Binding-site contacts:
Ligand atom N06 contacts residue ALA314 of chain 1.B at 3.8 Å.
Ligand atom C16 contacts residue LYS350 of chain 1.B at 3.5 Å.
Ligand atom N06 contacts residue LEU246 of chain 1.B at 3.6 Å.
Ligand atom N10 contacts residue CYS239 of chain 1.B at 3.5 Å.
Ligand atom O20 contacts residue LYS350 of chain 1.B at 3.8 Å.
Ligand atom O20 contacts residue VAL181 of chain 1.A at 3.9 Å.
Ligand atom C15 contacts residue THR179 of chain 1.A at 3.4 Å.
Ligand atom C17 contacts residue ASN256 of chain 1.B at 3.5 Å.
Ligand atom C16 contacts residue THR179 of chain 1.A at 3.7 Å.
Ligand atom N08 contacts residue ALA248 of chain 1.B at 3.5 Å.
Ligand atom C13 contacts residue ASN256 of chain 1.B at 3.8 Å.
Ligand atom CL1 contacts residue ALA248 of chain 1.B at 3.5 Å.
Ligand atom N08 contacts residue LEU253 of chain 1.B at 3.6 Å.
Ligand atom C01 contacts residue LYS350 of chain 1.B at 3.6 Å.
Ligand atom CL1 contacts residue LEU240 of chain 1.B at 3.5 Å.
Ligand atom C09 contacts residue LEU253 of chain 1.B at 3.6 Å (hydrophobic).
Ligand atom C09 contacts residue ALA248 of chain 1.B at 3.5 Å (hydrophobic).
Ligand atom C03 contacts residue CYS239 of chain 1.B at 3.5 Å (hydrophobic).
Ligand atom C21 contacts residue LYS350 of chain 1.B at 3.6 Å.
Ligand atom C02 contacts residue ILE316 of chain 1.B at 3.7 Å (hydrophobic).
Ligand atom C21 contacts residue ASN348 of chain 1.B at 3.2 Å.
Ligand atom C16 contacts residue ASN256 of chain 1.B at 3.4 Å.
Ligand atom N12 contacts residue LEU246 of chain 1.B at 3.9 Å.
Ligand atom C17 contacts residue LYS350 of chain 1.B at 3.6 Å.
Ligand atom C19 contacts residue ALA314 of chain 1.B at 3.9 Å (hydrophobic).
Ligand atom C14 contacts residue ASN256 of chain 1.B at 3.9 Å.
Ligand atom C18 contacts residue ASN256 of chain 1.B at 3.8 Å.
Ligand atom C18 contacts residue MET257 of chain 1.B at 3.6 Å (hydrophobic).
Ligand atom C21 contacts residue VAL313 of chain 1.B at 3.2 Å (hydrophobic).
Ligand atom C13 contacts residue LYS252 of chain 1.B at 3.7 Å.
Ligand atom C15 contacts residue ASN256 of chain 1.B at 3.6 Å.
Ligand atom C05 contacts residue LEU246 of chain 1.B at 3.6 Å (hydrophobic).
Ligand atom C07 contacts residue LEU246 of chain 1.B at 3.7 Å (hydrophobic).
Ligand atom C02 contacts residue ALA315 of chain 1.B at 3.5 Å (hydrophobic).
Ligand atom C03 contacts residue ILE316 of chain 1.B at 3.4 Å (hydrophobic).
Ligand atom C02 contacts residue ALA314 of chain 1.B at 3.6 Å (hydrophobic).
Ligand atom C04 contacts residue CYS239 of chain 1.B at 3.8 Å (hydrophobic).
Ligand atom C01 contacts residue ALA314 of chain 1.B at 3.6 Å (hydrophobic).
Ligand atom C02 contacts residue ALA352 of chain 1.B at 3.8 Å (hydrophobic).
Ligand atom C13 contacts residue LEU253 of chain 1.B at 3.8 Å (hydrophobic).

A protein and the small-molecule ligand that binds it are described below.
Small molecule (SMILES): COc1ccc(N(C)c2nc(Cl)nc3cccnc23)cc1

Sequence of chain 1.A:
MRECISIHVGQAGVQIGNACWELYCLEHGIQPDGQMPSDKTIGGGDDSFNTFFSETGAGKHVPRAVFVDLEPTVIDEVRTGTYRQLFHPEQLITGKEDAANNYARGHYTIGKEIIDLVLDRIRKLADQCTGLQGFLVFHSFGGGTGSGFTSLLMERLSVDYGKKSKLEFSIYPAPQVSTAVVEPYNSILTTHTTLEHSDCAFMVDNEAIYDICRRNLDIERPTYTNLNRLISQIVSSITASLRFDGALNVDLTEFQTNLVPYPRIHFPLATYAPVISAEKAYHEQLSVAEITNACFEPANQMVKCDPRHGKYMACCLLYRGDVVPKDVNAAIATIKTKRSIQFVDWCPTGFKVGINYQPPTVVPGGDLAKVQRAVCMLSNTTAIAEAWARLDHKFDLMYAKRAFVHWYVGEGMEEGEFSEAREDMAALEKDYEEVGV

Sequence of chain 1.B:
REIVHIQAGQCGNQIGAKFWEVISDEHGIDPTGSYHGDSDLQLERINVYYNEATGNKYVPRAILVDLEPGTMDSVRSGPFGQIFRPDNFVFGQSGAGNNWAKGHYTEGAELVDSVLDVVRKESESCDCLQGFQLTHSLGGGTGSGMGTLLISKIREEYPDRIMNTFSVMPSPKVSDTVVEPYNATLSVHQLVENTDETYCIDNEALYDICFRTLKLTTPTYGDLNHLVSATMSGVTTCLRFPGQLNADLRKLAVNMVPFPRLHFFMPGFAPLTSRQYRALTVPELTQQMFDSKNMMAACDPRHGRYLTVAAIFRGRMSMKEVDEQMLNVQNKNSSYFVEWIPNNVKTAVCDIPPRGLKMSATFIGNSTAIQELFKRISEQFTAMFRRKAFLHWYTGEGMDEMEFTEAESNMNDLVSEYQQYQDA